Sequence of chain 1.A:
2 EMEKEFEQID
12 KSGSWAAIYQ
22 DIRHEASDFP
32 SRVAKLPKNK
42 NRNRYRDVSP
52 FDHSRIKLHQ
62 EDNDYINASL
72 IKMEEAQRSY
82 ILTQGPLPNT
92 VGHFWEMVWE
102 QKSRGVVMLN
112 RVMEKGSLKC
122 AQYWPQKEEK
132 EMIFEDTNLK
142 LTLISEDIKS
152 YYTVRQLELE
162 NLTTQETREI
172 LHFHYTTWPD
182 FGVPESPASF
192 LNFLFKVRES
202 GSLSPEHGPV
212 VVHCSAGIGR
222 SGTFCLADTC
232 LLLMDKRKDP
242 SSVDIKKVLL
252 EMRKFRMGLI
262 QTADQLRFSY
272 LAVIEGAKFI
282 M

Binding-site contacts:
Ligand atom O04 contacts residue GLY14 of chain 1.A at 3.0 Å.
Ligand atom C01 contacts residue GLY14 of chain 1.A at 3.5 Å.
Ligand atom O03 contacts residue ALA17 of chain 1.A at 3.0 Å (h-bond).
Ligand atom S02 contacts residue GLY14 of chain 1.A at 3.5 Å (h-bond).
Ligand atom C12 contacts residue ALA264 of chain 1.A at 3.9 Å (hydrophobic).
Ligand atom O08 contacts residue ASP265 of chain 1.A at 4.4 Å.
Ligand atom O04 contacts residue TRP16 of chain 1.A at 3.4 Å (h-bond).
Ligand atom S02 contacts residue ALA17 of chain 1.A at 4.3 Å.
Ligand atom C06 contacts residue TRP16 of chain 1.A at 3.9 Å (hydrophobic).
Ligand atom C13 contacts residue ALA264 of chain 1.A at 4.0 Å (hydrophobic).
Ligand atom C13 contacts residue ASP265 of chain 1.A at 3.9 Å.
Ligand atom O03 contacts residue SER15 of chain 1.A at 4.4 Å.
Ligand atom O03 contacts residue GLY14 of chain 1.A at 3.7 Å.
Ligand atom O08 contacts residue ARG268 of chain 1.A at 4.0 Å.
Ligand atom N05 contacts residue TRP16 of chain 1.A at 4.5 Å.
Ligand atom S02 contacts residue TRP16 of chain 1.A at 4.0 Å.
Ligand atom O03 contacts residue TRP16 of chain 1.A at 3.5 Å (h-bond).
Ligand atom C12 contacts residue TRP16 of chain 1.A at 4.3 Å (hydrophobic).
Ligand atom O15 contacts residue ASP265 of chain 1.A at 2.5 Å (salt-bridge).
Ligand atom O04 contacts residue SER15 of chain 1.A at 3.7 Å.
Ligand atom O15 contacts residue ARG268 of chain 1.A at 3.9 Å.
Ligand atom C14 contacts residue ASP265 of chain 1.A at 3.5 Å.

The protein below binds the small molecule below.
Small molecule (SMILES): CS(=O)(=O)N1C[C@H](O)[C@H]2C[C@@H]1CC[C@H]2O